Sequence of chain 1.A:
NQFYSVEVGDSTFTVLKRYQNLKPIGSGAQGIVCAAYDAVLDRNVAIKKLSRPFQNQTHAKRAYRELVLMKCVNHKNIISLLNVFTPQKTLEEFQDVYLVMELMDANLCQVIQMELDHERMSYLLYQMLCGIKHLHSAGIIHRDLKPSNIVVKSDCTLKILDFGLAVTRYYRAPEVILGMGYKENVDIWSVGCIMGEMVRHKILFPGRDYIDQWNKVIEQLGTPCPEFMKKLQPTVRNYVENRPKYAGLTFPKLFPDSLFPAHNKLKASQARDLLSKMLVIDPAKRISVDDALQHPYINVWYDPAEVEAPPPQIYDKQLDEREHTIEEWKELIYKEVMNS

This small molecule binds to this protein.
Small molecule (SMILES): Cc1csc(NC(=O)CN2C(=O)CCc3ccccc32)c1-c1ncn[nH]1

Binding-site contacts:
Ligand atom O26 contacts residue ASN114 of chain 1.A at 3.6 Å.
Ligand atom N14 contacts residue VAL158 of chain 1.A at 4.0 Å.
Ligand atom C4 contacts residue ILE32 of chain 1.A at 3.9 Å (hydrophobic).
Ligand atom S16 contacts residue LEU168 of chain 1.A at 3.9 Å.
Ligand atom C8 contacts residue ILE32 of chain 1.A at 4.0 Å (hydrophobic).
Ligand atom C25 contacts residue VAL40 of chain 1.A at 3.9 Å (hydrophobic).
Ligand atom O26 contacts residue VAL158 of chain 1.A at 3.6 Å.
Ligand atom O13 contacts residue VAL158 of chain 1.A at 3.5 Å.
Ligand atom C18 contacts residue ALA53 of chain 1.A at 3.8 Å (hydrophobic).
Ligand atom C17 contacts residue ALA53 of chain 1.A at 3.6 Å (hydrophobic).
Ligand atom S16 contacts residue LEU110 of chain 1.A at 4.0 Å.
Ligand atom C23 contacts residue ILE32 of chain 1.A at 4.0 Å (hydrophobic).
Ligand atom C11 contacts residue ASN114 of chain 1.A at 4.0 Å.
Ligand atom C8 contacts residue ASP112 of chain 1.A at 3.9 Å.
Ligand atom C19 contacts residue LEU168 of chain 1.A at 3.9 Å (hydrophobic).
Ligand atom O13 contacts residue MET111 of chain 1.A at 2.9 Å.
Ligand atom C7 contacts residue ILE32 of chain 1.A at 3.8 Å (hydrophobic).
Ligand atom C11 contacts residue ALA113 of chain 1.A at 3.6 Å (hydrophobic).
Ligand atom C7 contacts residue LEU110 of chain 1.A at 3.7 Å (hydrophobic).
Ligand atom C12 contacts residue VAL158 of chain 1.A at 3.4 Å (hydrophobic).
Ligand atom C12 contacts residue MET111 of chain 1.A at 3.9 Å (hydrophobic).
Ligand atom C1 contacts residue ASP112 of chain 1.A at 3.8 Å.
Ligand atom C9 contacts residue ILE32 of chain 1.A at 3.5 Å (hydrophobic).
Ligand atom C25 contacts residue MET108 of chain 1.A at 3.6 Å (hydrophobic).
Ligand atom C17 contacts residue LEU168 of chain 1.A at 3.8 Å (hydrophobic).
Ligand atom C11 contacts residue VAL158 of chain 1.A at 3.4 Å (hydrophobic).
Ligand atom S16 contacts residue GLU109 of chain 1.A at 3.1 Å (salt-bridge).
Ligand atom N24 contacts residue ILE32 of chain 1.A at 3.5 Å.
Ligand atom C7 contacts residue ASP112 of chain 1.A at 3.7 Å.
Ligand atom C8 contacts residue MET111 of chain 1.A at 3.8 Å (hydrophobic).
Ligand atom N14 contacts residue ILE32 of chain 1.A at 4.0 Å.
Ligand atom C20 contacts residue ILE32 of chain 1.A at 3.8 Å (hydrophobic).
Ligand atom C1 contacts residue ILE32 of chain 1.A at 4.0 Å (hydrophobic).
Ligand atom N21 contacts residue VAL40 of chain 1.A at 3.6 Å.
Ligand atom C8 contacts residue LEU110 of chain 1.A at 3.8 Å (hydrophobic).
Ligand atom C10 contacts residue ILE32 of chain 1.A at 3.7 Å (hydrophobic).
Ligand atom C7 contacts residue MET111 of chain 1.A at 3.4 Å (hydrophobic).
Ligand atom C17 contacts residue GLU109 of chain 1.A at 3.3 Å.
Ligand atom C15 contacts residue LEU168 of chain 1.A at 3.9 Å (hydrophobic).
Ligand atom C18 contacts residue LEU168 of chain 1.A at 3.9 Å (hydrophobic).